Sequence of chain 1.A:
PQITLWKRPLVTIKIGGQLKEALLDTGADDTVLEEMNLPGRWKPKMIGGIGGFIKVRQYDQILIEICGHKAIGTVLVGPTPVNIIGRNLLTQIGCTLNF

Binding-site contacts:
Ligand atom C29 contacts residue GLY27 of chain 1.B at 3.7 Å.
Ligand atom C18 contacts residue ILE84 of chain 1.B at 3.7 Å (hydrophobic).
Ligand atom O1 contacts residue ASP30 of chain 1.A at 2.7 Å (salt-bridge).
Ligand atom C36 contacts residue GLY49 of chain 1.B at 3.6 Å.
Ligand atom O26 contacts residue ASP30 of chain 1.B at 3.1 Å (salt-bridge).
Ligand atom C12 contacts residue GLY27 of chain 1.A at 3.5 Å.
Ligand atom C24 contacts residue GLY48 of chain 1.B at 3.8 Å.
Ligand atom C16 contacts residue ASP25 of chain 1.A at 3.1 Å.
Ligand atom C29 contacts residue ASP29 of chain 1.B at 3.8 Å.
Ligand atom O18 contacts residue ASP25 of chain 1.A at 2.5 Å (salt-bridge).
Ligand atom O10 contacts residue ILE50 of chain 1.B at 3.6 Å.
Ligand atom N20 contacts residue GLY27 of chain 1.B at 3.1 Å (h-bond).
Ligand atom O9 contacts residue ILE50 of chain 1.B at 3.1 Å.
Ligand atom C1 contacts residue ASP30 of chain 1.A at 2.9 Å.
Ligand atom C33 contacts residue GLY27 of chain 1.B at 3.3 Å.
Ligand atom O2 contacts residue ILE47 of chain 1.A at 3.7 Å.
Ligand atom O10 contacts residue ILE84 of chain 1.A at 3.5 Å.
Ligand atom C17 contacts residue ASP25 of chain 1.A at 3.2 Å.
Ligand atom C31 contacts residue GLY48 of chain 1.B at 3.1 Å.
Ligand atom C6 contacts residue ALA28 of chain 1.A at 3.5 Å (hydrophobic).
Ligand atom C4 contacts residue GLY48 of chain 1.A at 3.3 Å.
Ligand atom O26 contacts residue ALA28 of chain 1.B at 3.7 Å.
Ligand atom C32 contacts residue GLY27 of chain 1.B at 3.7 Å.
Ligand atom O26 contacts residue ASP29 of chain 1.B at 3.2 Å (salt-bridge).
Ligand atom C7 contacts residue ALA28 of chain 1.A at 3.5 Å (hydrophobic).
Ligand atom O18 contacts residue GLY27 of chain 1.B at 3.3 Å.
Ligand atom O23 contacts residue ALA28 of chain 1.B at 3.5 Å.
Ligand atom C17 contacts residue ASP25 of chain 1.B at 3.5 Å.
Ligand atom C30 contacts residue GLY48 of chain 1.B at 3.0 Å.
Ligand atom O28 contacts residue ASP29 of chain 1.B at 2.8 Å (salt-bridge).
Ligand atom C36 contacts residue PRO81 of chain 1.A at 3.6 Å (hydrophobic).
Ligand atom C32 contacts residue ASP25 of chain 1.A at 3.2 Å.
Ligand atom C27 contacts residue ASP29 of chain 1.B at 3.5 Å.
Ligand atom C7 contacts residue VAL32 of chain 1.A at 3.6 Å (hydrophobic).
Ligand atom C35 contacts residue PRO81 of chain 1.A at 3.7 Å (hydrophobic).
Ligand atom O9 contacts residue GLY49 of chain 1.A at 3.3 Å.
Ligand atom O9 contacts residue GLY48 of chain 1.A at 3.8 Å.
Ligand atom O18 contacts residue ASP25 of chain 1.B at 2.7 Å (salt-bridge).
Ligand atom C36 contacts residue ILE50 of chain 1.B at 3.6 Å (hydrophobic).
Ligand atom C7 contacts residue ASP30 of chain 1.A at 3.3 Å.

A protein and the small-molecule ligand that binds it are described below.
Small molecule (SMILES): CCC(CC)CN(C[C@@H](O)[C@H](Cc1ccccc1)NC(=O)O[C@H]1CO[C@H]2OCC[C@H]21)S(=O)(=O)c1ccc2c(c1)OCO2

Sequence of chain 1.B:
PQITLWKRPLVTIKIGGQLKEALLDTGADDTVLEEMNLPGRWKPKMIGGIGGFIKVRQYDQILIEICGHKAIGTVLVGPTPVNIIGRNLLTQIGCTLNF